Sequence of chain 1.F:
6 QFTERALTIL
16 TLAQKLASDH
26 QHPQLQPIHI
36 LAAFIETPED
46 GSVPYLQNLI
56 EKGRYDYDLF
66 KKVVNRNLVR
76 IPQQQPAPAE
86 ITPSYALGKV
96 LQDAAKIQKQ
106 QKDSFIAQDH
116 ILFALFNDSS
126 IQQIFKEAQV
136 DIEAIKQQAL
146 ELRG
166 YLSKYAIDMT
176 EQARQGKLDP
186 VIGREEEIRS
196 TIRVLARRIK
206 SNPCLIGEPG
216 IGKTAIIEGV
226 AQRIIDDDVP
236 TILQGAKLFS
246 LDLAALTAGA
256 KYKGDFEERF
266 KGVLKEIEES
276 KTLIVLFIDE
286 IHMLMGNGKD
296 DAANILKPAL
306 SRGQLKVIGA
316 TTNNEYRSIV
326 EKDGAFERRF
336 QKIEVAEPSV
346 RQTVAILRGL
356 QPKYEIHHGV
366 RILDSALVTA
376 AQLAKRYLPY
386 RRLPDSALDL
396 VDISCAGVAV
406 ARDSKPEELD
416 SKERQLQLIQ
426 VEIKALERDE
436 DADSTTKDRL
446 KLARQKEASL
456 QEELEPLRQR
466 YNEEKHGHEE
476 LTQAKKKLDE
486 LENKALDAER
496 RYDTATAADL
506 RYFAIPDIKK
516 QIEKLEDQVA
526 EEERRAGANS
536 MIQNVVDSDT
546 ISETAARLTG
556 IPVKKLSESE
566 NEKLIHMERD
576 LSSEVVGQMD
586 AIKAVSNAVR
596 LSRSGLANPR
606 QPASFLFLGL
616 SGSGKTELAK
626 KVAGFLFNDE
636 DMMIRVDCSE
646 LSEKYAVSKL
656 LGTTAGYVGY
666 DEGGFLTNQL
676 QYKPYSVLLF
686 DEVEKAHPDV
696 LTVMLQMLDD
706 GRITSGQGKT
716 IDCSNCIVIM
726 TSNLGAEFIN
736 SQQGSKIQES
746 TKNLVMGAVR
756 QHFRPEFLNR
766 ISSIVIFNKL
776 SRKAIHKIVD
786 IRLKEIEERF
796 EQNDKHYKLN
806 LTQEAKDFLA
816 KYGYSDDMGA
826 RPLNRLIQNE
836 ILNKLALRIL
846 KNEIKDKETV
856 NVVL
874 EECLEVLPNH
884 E

A protein and the small-molecule ligand that binds it are described below.
Small molecule (SMILES): Nc1ncnc2c1ncn2[C@@H]1O[C@H](COP(=O)(O)OP(=O)(O)OP(O)(O)=S)[C@@H](O)[C@H]1O

Binding-site contacts:
Ligand atom N9 contacts residue ALA825 of chain 1.F at 3.5 Å.
Ligand atom C2 contacts residue GLU579 of chain 1.F at 3.2 Å.
Ligand atom O2' contacts residue ARG787 of chain 1.F at 2.6 Å (salt-bridge).
Ligand atom N7 contacts residue SER618 of chain 1.F at 3.6 Å.
Ligand atom O2A contacts residue GLY617 of chain 1.F at 2.9 Å (h-bond).
Ligand atom N6 contacts residue VAL581 of chain 1.F at 2.9 Å (h-bond).
Ligand atom O1A contacts residue GLU622 of chain 1.F at 3.2 Å (salt-bridge).
Ligand atom O2A contacts residue SER618 of chain 1.F at 3.1 Å (h-bond).
Ligand atom C6 contacts residue VAL581 of chain 1.F at 3.6 Å (hydrophobic).
Ligand atom C2' contacts residue ARG787 of chain 1.F at 3.4 Å.
Ligand atom C2' contacts residue GLU622 of chain 1.F at 3.4 Å.
Ligand atom O1A contacts residue GLY619 of chain 1.F at 3.2 Å.
Ligand atom O1A contacts residue THR621 of chain 1.F at 2.7 Å (h-bond).
Ligand atom O3A contacts residue THR621 of chain 1.F at 3.3 Å (h-bond).
Ligand atom N7 contacts residue LEU775 of chain 1.F at 3.6 Å.
Ligand atom N6 contacts residue ILE783 of chain 1.F at 3.6 Å.
Ligand atom O1A contacts residue LYS620 of chain 1.F at 3.4 Å (salt-bridge).
Ligand atom N6 contacts residue VAL580 of chain 1.F at 3.6 Å.
Ligand atom C3' contacts residue GLU622 of chain 1.F at 3.4 Å.
Ligand atom O2B contacts residue SER616 of chain 1.F at 3.2 Å (h-bond).
Ligand atom O3' contacts residue ARG787 of chain 1.F at 2.9 Å (salt-bridge).
Ligand atom N1 contacts residue GLU579 of chain 1.F at 3.6 Å (salt-bridge).
Ligand atom N7 contacts residue GLY619 of chain 1.F at 3.2 Å.
Ligand atom C1' contacts residue ALA825 of chain 1.F at 3.5 Å (hydrophobic).
Ligand atom N1 contacts residue VAL581 of chain 1.F at 3.0 Å (h-bond).
Ligand atom C8 contacts residue GLY617 of chain 1.F at 3.3 Å.
Ligand atom N1 contacts residue VAL580 of chain 1.F at 3.4 Å.
Ligand atom O2A contacts residue GLY619 of chain 1.F at 3.0 Å (h-bond).
Ligand atom C8 contacts residue ALA825 of chain 1.F at 3.5 Å (hydrophobic).
Ligand atom N3 contacts residue ILE783 of chain 1.F at 3.6 Å.
Ligand atom O3B contacts residue ARG826 of chain 1.F at 3.1 Å (salt-bridge).
Ligand atom C1' contacts residue ARG787 of chain 1.F at 3.6 Å.
Ligand atom O2B contacts residue ARG826 of chain 1.F at 3.0 Å (salt-bridge).
Ligand atom C6 contacts residue ILE783 of chain 1.F at 3.3 Å (hydrophobic).
Ligand atom C8 contacts residue GLY619 of chain 1.F at 3.5 Å.
Ligand atom O2B contacts residue GLY617 of chain 1.F at 2.9 Å (h-bond).
Ligand atom PA contacts residue GLY619 of chain 1.F at 3.6 Å.
Ligand atom N1 contacts residue ILE783 of chain 1.F at 3.4 Å.
Ligand atom N7 contacts residue GLY617 of chain 1.F at 3.5 Å (h-bond).
Ligand atom N6 contacts residue LEU775 of chain 1.F at 3.3 Å.

Sequence of chain 1.E:
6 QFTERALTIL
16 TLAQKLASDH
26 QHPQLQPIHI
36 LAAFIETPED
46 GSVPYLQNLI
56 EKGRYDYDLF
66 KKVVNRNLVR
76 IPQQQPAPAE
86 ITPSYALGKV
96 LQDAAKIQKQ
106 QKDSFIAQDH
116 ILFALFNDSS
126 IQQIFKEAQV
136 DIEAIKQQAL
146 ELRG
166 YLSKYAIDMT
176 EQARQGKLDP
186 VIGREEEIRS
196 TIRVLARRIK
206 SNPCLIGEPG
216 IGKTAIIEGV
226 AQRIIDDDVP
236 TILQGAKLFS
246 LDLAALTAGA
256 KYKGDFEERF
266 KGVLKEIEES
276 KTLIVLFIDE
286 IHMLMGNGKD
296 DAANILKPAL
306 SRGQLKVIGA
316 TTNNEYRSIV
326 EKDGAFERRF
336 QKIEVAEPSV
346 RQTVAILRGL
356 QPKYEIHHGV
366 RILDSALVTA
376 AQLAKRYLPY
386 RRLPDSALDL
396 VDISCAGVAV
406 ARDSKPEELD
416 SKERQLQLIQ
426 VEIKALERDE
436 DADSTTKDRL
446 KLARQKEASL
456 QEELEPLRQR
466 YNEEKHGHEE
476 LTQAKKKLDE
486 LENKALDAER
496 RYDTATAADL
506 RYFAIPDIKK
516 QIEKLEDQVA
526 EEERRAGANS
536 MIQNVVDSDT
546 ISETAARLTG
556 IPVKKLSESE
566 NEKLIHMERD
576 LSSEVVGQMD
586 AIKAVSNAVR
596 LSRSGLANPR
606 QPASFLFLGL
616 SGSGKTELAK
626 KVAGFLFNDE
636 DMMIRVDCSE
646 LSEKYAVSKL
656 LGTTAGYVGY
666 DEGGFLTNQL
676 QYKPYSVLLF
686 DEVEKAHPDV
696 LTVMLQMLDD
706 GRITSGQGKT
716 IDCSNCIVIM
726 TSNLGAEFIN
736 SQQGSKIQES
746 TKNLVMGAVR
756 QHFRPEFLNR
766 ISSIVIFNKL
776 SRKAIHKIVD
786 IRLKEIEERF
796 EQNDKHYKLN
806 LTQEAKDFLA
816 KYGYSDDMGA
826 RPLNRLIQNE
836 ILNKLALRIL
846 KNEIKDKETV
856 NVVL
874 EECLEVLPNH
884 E